Binding-site contacts:
Ligand atom C1 contacts residue ASN308 of chain 1.A at 1.4 Å.
Ligand atom O6 contacts residue LYS304 of chain 1.A at 4.4 Å.
Ligand atom C7 contacts residue TRP364 of chain 1.A at 4.3 Å (hydrophobic).
Ligand atom C2 contacts residue ASN308 of chain 1.A at 2.5 Å.
Ligand atom C4 contacts residue ASN308 of chain 1.A at 4.2 Å.
Ligand atom O7 contacts residue ASN308 of chain 1.A at 3.9 Å.
Ligand atom N2 contacts residue ASN308 of chain 1.A at 2.9 Å (h-bond).
Ligand atom C7 contacts residue ASN308 of chain 1.A at 3.6 Å.
Ligand atom O7 contacts residue TRP364 of chain 1.A at 3.2 Å.
Ligand atom O5 contacts residue ASN308 of chain 1.A at 2.4 Å (h-bond).
Ligand atom C3 contacts residue ASN308 of chain 1.A at 3.8 Å.
Ligand atom C5 contacts residue ASN308 of chain 1.A at 3.7 Å.

A protein and the small-molecule ligand that binds it are described below.
Small molecule (SMILES): CC(=O)N[C@@H]1[C@@H](O)[C@H](O)[C@@H](CO)O[C@H]1O

Sequence of chain 1.A:
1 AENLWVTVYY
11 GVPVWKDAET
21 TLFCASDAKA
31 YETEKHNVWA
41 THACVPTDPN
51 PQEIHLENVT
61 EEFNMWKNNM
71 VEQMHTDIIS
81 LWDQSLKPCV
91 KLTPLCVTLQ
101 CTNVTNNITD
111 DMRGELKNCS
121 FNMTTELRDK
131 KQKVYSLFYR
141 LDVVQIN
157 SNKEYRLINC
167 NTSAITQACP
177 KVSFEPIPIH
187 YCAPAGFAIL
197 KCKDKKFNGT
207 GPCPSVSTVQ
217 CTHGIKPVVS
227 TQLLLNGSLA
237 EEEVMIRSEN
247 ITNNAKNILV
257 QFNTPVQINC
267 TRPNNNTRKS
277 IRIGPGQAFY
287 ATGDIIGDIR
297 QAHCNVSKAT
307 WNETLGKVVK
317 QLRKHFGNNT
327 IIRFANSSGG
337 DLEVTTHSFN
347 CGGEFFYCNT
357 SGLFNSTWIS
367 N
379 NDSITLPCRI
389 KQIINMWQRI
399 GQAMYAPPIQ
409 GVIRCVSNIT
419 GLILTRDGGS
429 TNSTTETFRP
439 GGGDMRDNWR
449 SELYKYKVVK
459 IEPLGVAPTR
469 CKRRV